Sequence of chain 1.B:
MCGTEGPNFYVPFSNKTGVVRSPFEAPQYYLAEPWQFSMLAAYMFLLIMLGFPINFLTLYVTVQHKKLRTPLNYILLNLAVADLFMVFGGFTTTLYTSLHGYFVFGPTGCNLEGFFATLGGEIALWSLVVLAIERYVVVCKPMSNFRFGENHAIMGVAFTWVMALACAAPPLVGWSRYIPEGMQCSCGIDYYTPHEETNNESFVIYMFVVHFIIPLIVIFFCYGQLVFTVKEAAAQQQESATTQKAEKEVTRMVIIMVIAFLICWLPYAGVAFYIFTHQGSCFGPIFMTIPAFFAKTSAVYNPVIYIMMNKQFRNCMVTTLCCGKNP

Binding-site contacts:
Ligand atom C2 contacts residue GLY19 of chain 1.B at 4.5 Å.
Ligand atom C7 contacts residue ASN16 of chain 1.B at 4.4 Å.
Ligand atom O5 contacts residue VAL21 of chain 1.B at 4.0 Å.
Ligand atom O5 contacts residue ASN16 of chain 1.B at 2.5 Å (h-bond).
Ligand atom C5 contacts residue ASN16 of chain 1.B at 3.8 Å.
Ligand atom N2 contacts residue ASN16 of chain 1.B at 3.1 Å (h-bond).
Ligand atom C3 contacts residue ASN16 of chain 1.B at 4.0 Å.
Ligand atom O6 contacts residue THR5 of chain 1.B at 4.1 Å.
Ligand atom C1 contacts residue ASN16 of chain 1.B at 1.5 Å.
Ligand atom O4 contacts residue ARG22 of chain 1.B at 4.4 Å.
Ligand atom O3 contacts residue ARG22 of chain 1.B at 4.4 Å.
Ligand atom O6 contacts residue PHE10 of chain 1.B at 4.0 Å.
Ligand atom C4 contacts residue ARG22 of chain 1.B at 4.0 Å.
Ligand atom C4 contacts residue ASN16 of chain 1.B at 4.4 Å.
Ligand atom O5 contacts residue THR5 of chain 1.B at 4.1 Å.
Ligand atom O6 contacts residue VAL21 of chain 1.B at 3.7 Å.
Ligand atom C2 contacts residue ASN16 of chain 1.B at 2.6 Å.

The small molecule below binds the protein below.
Small molecule (SMILES): CC(=O)N[C@@H]1[C@@H](O)[C@H](O)[C@@H](CO)O[C@H]1O